Binding-site contacts:
Ligand atom N8 contacts residue THR316 of chain 1.B at 4.3 Å.
Ligand atom C3 contacts residue LEU116 of chain 1.B at 4.2 Å (hydrophobic).
Ligand atom N9 contacts residue ALA315 of chain 1.B at 3.4 Å (h-bond).
Ligand atom C2 contacts residue LEU116 of chain 1.B at 3.7 Å (hydrophobic).
Ligand atom S15 contacts residue ASN340 of chain 1.B at 3.8 Å.
Ligand atom C7 contacts residue ALA315 of chain 1.B at 3.6 Å (hydrophobic).
Ligand atom C6 contacts residue SER61 of chain 1.B at 3.8 Å.
Ligand atom C3 contacts residue LEU290 of chain 1.B at 3.7 Å (hydrophobic).
Ligand atom C4 contacts residue ASN286 of chain 1.B at 4.4 Å.
Ligand atom C1 contacts residue LEU116 of chain 1.B at 4.2 Å (hydrophobic).
Ligand atom N9 contacts residue THR316 of chain 1.B at 3.6 Å.
Ligand atom S15 contacts residue GLY317 of chain 1.B at 4.1 Å.
Ligand atom N9 contacts residue GLY317 of chain 1.B at 4.2 Å.
Ligand atom C1 contacts residue GLN117 of chain 1.B at 3.5 Å.
Ligand atom O14 contacts residue SER61 of chain 1.B at 2.6 Å (h-bond).
Ligand atom C2 contacts residue GLN117 of chain 1.B at 3.6 Å.
Ligand atom S15 contacts residue THR316 of chain 1.B at 3.8 Å.
Ligand atom C12 contacts residue SER61 of chain 1.B at 3.3 Å.
Ligand atom C12 contacts residue GLY314 of chain 1.B at 4.3 Å.
Ligand atom C5 contacts residue TYR147 of chain 1.B at 4.4 Å (hydrophobic).
Ligand atom C10 contacts residue ALA315 of chain 1.B at 4.0 Å (hydrophobic).
Ligand atom O13 contacts residue ALA315 of chain 1.B at 3.5 Å (h-bond).
Ligand atom C1 contacts residue ASN149 of chain 1.B at 4.1 Å.
Ligand atom N11 contacts residue ALA315 of chain 1.B at 4.1 Å.
Ligand atom O14 contacts residue ALA315 of chain 1.B at 2.9 Å (h-bond).
Ligand atom N8 contacts residue ALA315 of chain 1.B at 3.2 Å (h-bond).
Ligand atom C10 contacts residue THR316 of chain 1.B at 4.2 Å.
Ligand atom C12 contacts residue ALA315 of chain 1.B at 3.5 Å (hydrophobic).
Ligand atom C5 contacts residue SER61 of chain 1.B at 3.7 Å.
Ligand atom C7 contacts residue GLN117 of chain 1.B at 4.5 Å.
Ligand atom C6 contacts residue ALA315 of chain 1.B at 4.3 Å (hydrophobic).
Ligand atom O13 contacts residue SER61 of chain 1.B at 4.3 Å.
Ligand atom O14 contacts residue GLY314 of chain 1.B at 3.8 Å.
Ligand atom O13 contacts residue GLY314 of chain 1.B at 4.0 Å.

A small-molecule ligand and the protein it binds are described below.
Small molecule (SMILES): O=C(O)[C@@H]1CCCC[C@@H]1c1n[nH]c(=S)[nH]1

Sequence of chain 1.B:
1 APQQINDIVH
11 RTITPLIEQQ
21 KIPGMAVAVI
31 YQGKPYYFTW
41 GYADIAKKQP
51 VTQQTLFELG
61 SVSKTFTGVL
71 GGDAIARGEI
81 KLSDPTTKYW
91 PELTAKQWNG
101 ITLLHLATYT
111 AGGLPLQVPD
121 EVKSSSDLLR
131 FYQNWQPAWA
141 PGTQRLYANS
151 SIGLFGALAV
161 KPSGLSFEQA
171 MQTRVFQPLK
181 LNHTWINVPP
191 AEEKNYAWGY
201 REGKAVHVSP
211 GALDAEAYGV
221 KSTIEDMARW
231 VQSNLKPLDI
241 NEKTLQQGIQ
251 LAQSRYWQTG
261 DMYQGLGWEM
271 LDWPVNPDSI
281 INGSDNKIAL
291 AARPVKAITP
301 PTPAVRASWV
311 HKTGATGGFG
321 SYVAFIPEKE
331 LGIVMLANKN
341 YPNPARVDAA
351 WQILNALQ